Binding-site contacts:
Ligand atom OH contacts residue CYS95 of chain 1.A at 3.7 Å.
Ligand atom CD1 contacts residue PRO41 of chain 1.A at 3.9 Å (hydrophobic).
Ligand atom CH3 contacts residue LYS50 of chain 1.A at 3.6 Å.
Ligand atom CA contacts residue ASN99 of chain 1.A at 3.2 Å.
Ligand atom CA contacts residue ASP103 of chain 1.A at 3.4 Å.
Ligand atom O contacts residue LEU53 of chain 1.A at 3.9 Å.
Ligand atom NZ contacts residue ILE105 of chain 1.A at 4.0 Å.
Ligand atom CB contacts residue ASP103 of chain 1.A at 3.6 Å.
Ligand atom CH3 contacts residue VAL46 of chain 1.A at 3.8 Å (hydrophobic).
Ligand atom CH contacts residue ILE105 of chain 1.A at 4.0 Å (hydrophobic).
Ligand atom N contacts residue ASN99 of chain 1.A at 4.0 Å.
Ligand atom CD contacts residue LEU51 of chain 1.A at 4.0 Å (hydrophobic).
Ligand atom OH contacts residue ASN99 of chain 1.A at 3.1 Å (h-bond).
Ligand atom O contacts residue TYR98 of chain 1.A at 3.6 Å.
Ligand atom O contacts residue LEU51 of chain 1.A at 4.0 Å.
Ligand atom NZ contacts residue LEU51 of chain 1.A at 4.2 Å.
Ligand atom CH3 contacts residue PHE42 of chain 1.A at 3.8 Å (hydrophobic).
Ligand atom CG contacts residue LEU51 of chain 1.A at 3.8 Å (hydrophobic).
Ligand atom CH3 contacts residue PRO41 of chain 1.A at 3.8 Å (hydrophobic).
Ligand atom CB contacts residue TRP40 of chain 1.A at 4.1 Å (hydrophobic).
Ligand atom CG contacts residue LEU53 of chain 1.A at 3.9 Å (hydrophobic).
Ligand atom CE contacts residue ILE105 of chain 1.A at 4.1 Å (hydrophobic).
Ligand atom CH contacts residue LEU51 of chain 1.A at 3.9 Å (hydrophobic).
Ligand atom C contacts residue ASN99 of chain 1.A at 3.5 Å.
Ligand atom CA contacts residue LEU53 of chain 1.A at 4.0 Å (hydrophobic).
Ligand atom N contacts residue ASN99 of chain 1.A at 3.0 Å (h-bond).
Ligand atom CD contacts residue LEU53 of chain 1.A at 4.2 Å (hydrophobic).
Ligand atom CD1 contacts residue ILE105 of chain 1.A at 3.8 Å (hydrophobic).
Ligand atom OH contacts residue LEU51 of chain 1.A at 3.8 Å.
Ligand atom CB contacts residue LEU53 of chain 1.A at 3.9 Å (hydrophobic).
Ligand atom CD2 contacts residue LEU51 of chain 1.A at 3.9 Å (hydrophobic).
Ligand atom N contacts residue ASP103 of chain 1.A at 2.7 Å (salt-bridge).
Ligand atom O contacts residue ASN99 of chain 1.A at 3.9 Å.
Ligand atom CG contacts residue ASN99 of chain 1.A at 3.6 Å.
Ligand atom NZ contacts residue VAL46 of chain 1.A at 4.2 Å.
Ligand atom CH3 contacts residue LEU51 of chain 1.A at 4.0 Å (hydrophobic).
Ligand atom CH contacts residue VAL46 of chain 1.A at 4.0 Å (hydrophobic).
Ligand atom CG contacts residue TYR98 of chain 1.A at 3.7 Å (hydrophobic).
Ligand atom OH contacts residue ILE105 of chain 1.A at 4.1 Å.
Ligand atom CH3 contacts residue ASP47 of chain 1.A at 4.0 Å.

Sequence of chain 1.A:
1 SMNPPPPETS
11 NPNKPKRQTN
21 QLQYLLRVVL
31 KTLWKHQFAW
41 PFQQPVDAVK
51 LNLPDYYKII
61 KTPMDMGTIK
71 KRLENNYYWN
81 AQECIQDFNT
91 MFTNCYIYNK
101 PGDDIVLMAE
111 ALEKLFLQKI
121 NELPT

This protein binds this small molecule.
Small molecule (SMILES): CC(=O)NCCCC[C@H](NC(=O)[C@H](C)N)C(=O)NCC(=O)N[C@@H](CC(C)C)C(=O)N[C@@H](CC(C)C)C(=O)N[C@@H](CC(C)C)C(=O)N[C@@H](CCCCNC(C)=O)C(=O)NCC=O